This protein binds this small molecule.
Small molecule (SMILES): CC(=O)N[C@@H]1[C@@H](O)[C@H](O)[C@@H](CO)O[C@H]1O

Sequence of chain 1.A:
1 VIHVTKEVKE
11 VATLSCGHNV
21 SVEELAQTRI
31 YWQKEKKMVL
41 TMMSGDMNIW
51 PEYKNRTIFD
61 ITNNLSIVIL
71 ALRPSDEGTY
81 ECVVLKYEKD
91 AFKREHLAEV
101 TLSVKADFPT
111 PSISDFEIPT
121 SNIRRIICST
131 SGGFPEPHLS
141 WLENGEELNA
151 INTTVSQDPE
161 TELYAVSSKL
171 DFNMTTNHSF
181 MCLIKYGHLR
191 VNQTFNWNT

Binding-site contacts:
Ligand atom C8 contacts residue SER121 of chain 1.A at 3.7 Å.
Ligand atom N2 contacts residue THR175 of chain 1.A at 4.0 Å.
Ligand atom C7 contacts residue THR175 of chain 1.A at 3.5 Å.
Ligand atom C8 contacts residue ASN173 of chain 1.A at 4.2 Å.
Ligand atom C7 contacts residue ASN173 of chain 1.A at 4.1 Å.
Ligand atom C8 contacts residue ASN122 of chain 1.A at 3.6 Å.
Ligand atom C2 contacts residue THR175 of chain 1.A at 4.4 Å.
Ligand atom C8 contacts residue THR175 of chain 1.A at 4.3 Å.
Ligand atom C1 contacts residue THR175 of chain 1.A at 3.6 Å.
Ligand atom C1 contacts residue ASN173 of chain 1.A at 3.1 Å.
Ligand atom O7 contacts residue THR175 of chain 1.A at 3.1 Å.
Ligand atom C7 contacts residue ASN122 of chain 1.A at 4.3 Å.
Ligand atom C2 contacts residue ASN173 of chain 1.A at 4.0 Å.
Ligand atom N2 contacts residue ASN173 of chain 1.A at 3.8 Å.
Ligand atom C5 contacts residue THR175 of chain 1.A at 4.5 Å.
Ligand atom O5 contacts residue THR175 of chain 1.A at 4.0 Å.
Ligand atom O5 contacts residue ASN173 of chain 1.A at 3.9 Å.